Sequence of chain 1.C:
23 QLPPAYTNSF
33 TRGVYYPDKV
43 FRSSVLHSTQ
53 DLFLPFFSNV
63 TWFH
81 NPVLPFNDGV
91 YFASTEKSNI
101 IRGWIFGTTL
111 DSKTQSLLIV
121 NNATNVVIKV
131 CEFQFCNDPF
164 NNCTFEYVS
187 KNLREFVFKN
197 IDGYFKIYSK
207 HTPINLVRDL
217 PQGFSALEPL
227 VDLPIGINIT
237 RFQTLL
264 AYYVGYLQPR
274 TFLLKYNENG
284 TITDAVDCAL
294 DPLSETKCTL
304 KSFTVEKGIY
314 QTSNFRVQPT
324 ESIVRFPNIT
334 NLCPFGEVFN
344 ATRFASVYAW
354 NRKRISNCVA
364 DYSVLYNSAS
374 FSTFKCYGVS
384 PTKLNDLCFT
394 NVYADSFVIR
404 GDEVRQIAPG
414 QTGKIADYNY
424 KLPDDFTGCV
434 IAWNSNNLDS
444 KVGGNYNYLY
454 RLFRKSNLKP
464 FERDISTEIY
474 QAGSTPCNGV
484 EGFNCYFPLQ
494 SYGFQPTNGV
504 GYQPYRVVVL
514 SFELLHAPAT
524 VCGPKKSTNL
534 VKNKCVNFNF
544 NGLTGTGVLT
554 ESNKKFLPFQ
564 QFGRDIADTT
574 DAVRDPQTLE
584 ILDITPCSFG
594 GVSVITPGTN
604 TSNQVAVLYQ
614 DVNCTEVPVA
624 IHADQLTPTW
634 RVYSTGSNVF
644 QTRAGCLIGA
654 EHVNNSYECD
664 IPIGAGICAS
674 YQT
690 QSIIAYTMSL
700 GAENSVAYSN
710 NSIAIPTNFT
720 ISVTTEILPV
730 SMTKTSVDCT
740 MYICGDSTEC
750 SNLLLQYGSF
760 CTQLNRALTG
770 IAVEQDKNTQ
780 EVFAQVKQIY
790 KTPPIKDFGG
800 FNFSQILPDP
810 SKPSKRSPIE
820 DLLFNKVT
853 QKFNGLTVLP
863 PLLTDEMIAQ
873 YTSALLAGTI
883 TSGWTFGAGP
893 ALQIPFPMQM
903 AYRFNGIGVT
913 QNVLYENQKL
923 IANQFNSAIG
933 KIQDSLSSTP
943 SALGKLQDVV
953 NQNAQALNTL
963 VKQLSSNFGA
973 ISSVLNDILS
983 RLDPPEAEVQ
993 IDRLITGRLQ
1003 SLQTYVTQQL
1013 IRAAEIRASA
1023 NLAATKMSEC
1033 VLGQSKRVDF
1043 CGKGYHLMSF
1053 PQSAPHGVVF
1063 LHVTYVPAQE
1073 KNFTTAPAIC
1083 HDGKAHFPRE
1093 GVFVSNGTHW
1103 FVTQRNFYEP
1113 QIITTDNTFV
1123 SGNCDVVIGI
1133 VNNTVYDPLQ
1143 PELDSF

The small molecule below binds the protein below.
Small molecule (SMILES): CC(=O)N[C@@H]1[C@@H](O)[C@H](O)[C@@H](CO)O[C@H]1O

Binding-site contacts:
Ligand atom N2 contacts residue GLU281 of chain 1.C at 3.0 Å (salt-bridge).
Ligand atom C3 contacts residue ASN282 of chain 1.C at 3.8 Å.
Ligand atom O5 contacts residue ASN282 of chain 1.C at 2.4 Å (h-bond).
Ligand atom C4 contacts residue ASN282 of chain 1.C at 4.2 Å.
Ligand atom N2 contacts residue ASN282 of chain 1.C at 2.9 Å (h-bond).
Ligand atom C2 contacts residue GLU281 of chain 1.C at 4.0 Å.
Ligand atom C7 contacts residue ASN282 of chain 1.C at 4.0 Å.
Ligand atom C1 contacts residue ASN282 of chain 1.C at 1.4 Å.
Ligand atom C8 contacts residue ASN280 of chain 1.C at 4.2 Å.
Ligand atom C7 contacts residue GLU281 of chain 1.C at 3.5 Å.
Ligand atom C5 contacts residue ASN282 of chain 1.C at 3.6 Å.
Ligand atom C8 contacts residue GLU281 of chain 1.C at 3.2 Å.
Ligand atom C1 contacts residue GLU281 of chain 1.C at 4.2 Å.
Ligand atom C2 contacts residue ASN282 of chain 1.C at 2.4 Å.